Binding-site contacts:
Ligand atom N28 contacts residue GLU87 of chain 1.A at 2.7 Å (salt-bridge).
Ligand atom C21 contacts residue LEU65 of chain 1.A at 3.6 Å (hydrophobic).
Ligand atom N28 contacts residue THR81 of chain 1.A at 2.8 Å (h-bond).
Ligand atom C27 contacts residue GLU87 of chain 1.A at 3.4 Å.
Ligand atom C3 contacts residue GLN92 of chain 1.A at 3.8 Å.
Ligand atom C27 contacts residue LYS84 of chain 1.A at 3.4 Å.
Ligand atom C11 contacts residue TRP96 of chain 1.A at 3.7 Å (hydrophobic).
Ligand atom C5 contacts residue LEU80 of chain 1.A at 3.8 Å (hydrophobic).
Ligand atom C26 contacts residue THR81 of chain 1.A at 3.2 Å.
Ligand atom C2 contacts residue THR81 of chain 1.A at 3.4 Å.
Ligand atom C9 contacts residue TRP96 of chain 1.A at 3.7 Å (hydrophobic).
Ligand atom C6 contacts residue LEU80 of chain 1.A at 3.7 Å (hydrophobic).
Ligand atom C22 contacts residue LEU80 of chain 1.A at 3.4 Å (hydrophobic).
Ligand atom C11 contacts residue TYR97 of chain 1.A at 3.2 Å (hydrophobic).
Ligand atom C21 contacts residue GLY79 of chain 1.A at 3.7 Å.
Ligand atom C27 contacts residue ASP82 of chain 1.A at 3.5 Å.
Ligand atom C22 contacts residue LYS70 of chain 1.A at 3.8 Å.
Ligand atom C2 contacts residue GLU87 of chain 1.A at 3.1 Å.
Ligand atom O7 contacts residue LEU80 of chain 1.A at 3.5 Å.
Ligand atom C1 contacts residue GLN92 of chain 1.A at 3.8 Å.
Ligand atom C23 contacts residue LYS70 of chain 1.A at 3.7 Å.
Ligand atom N28 contacts residue ASP82 of chain 1.A at 2.9 Å (salt-bridge).
Ligand atom C35 contacts residue THR81 of chain 1.A at 3.6 Å.
Ligand atom C1 contacts residue TRP83 of chain 1.A at 3.3 Å (hydrophobic).
Ligand atom C2 contacts residue GLN92 of chain 1.A at 3.4 Å.
Ligand atom N4 contacts residue THR81 of chain 1.A at 3.8 Å.
Ligand atom C23 contacts residue GLY79 of chain 1.A at 3.8 Å.
Ligand atom O7 contacts residue THR81 of chain 1.A at 2.8 Å (h-bond).
Ligand atom C22 contacts residue GLY79 of chain 1.A at 3.5 Å.
Ligand atom C27 contacts residue THR81 of chain 1.A at 3.5 Å.
Ligand atom C36 contacts residue ASP82 of chain 1.A at 3.5 Å.
Ligand atom C1 contacts residue GLU87 of chain 1.A at 3.2 Å.
Ligand atom C23 contacts residue LEU80 of chain 1.A at 3.5 Å (hydrophobic).
Ligand atom C22 contacts residue VAL71 of chain 1.A at 3.4 Å (hydrophobic).
Ligand atom C3 contacts residue THR81 of chain 1.A at 3.3 Å.
Ligand atom C5 contacts residue TRP96 of chain 1.A at 3.5 Å (hydrophobic).
Ligand atom C25 contacts residue GLY79 of chain 1.A at 3.8 Å.
Ligand atom N4 contacts residue TRP96 of chain 1.A at 3.9 Å.
Ligand atom C1 contacts residue THR81 of chain 1.A at 3.6 Å.
Ligand atom C3 contacts residue LEU80 of chain 1.A at 3.8 Å (hydrophobic).

A protein and the small-molecule ligand that binds it are described below.
Small molecule (SMILES): C[C@@H]1CN(CC(=O)N2CC(C)(C)c3ncc(Cc4ccccc4)cc32)[C@@H](C(=O)N2CCOCC2)C[NH2+]1

Sequence of chain 1.A:
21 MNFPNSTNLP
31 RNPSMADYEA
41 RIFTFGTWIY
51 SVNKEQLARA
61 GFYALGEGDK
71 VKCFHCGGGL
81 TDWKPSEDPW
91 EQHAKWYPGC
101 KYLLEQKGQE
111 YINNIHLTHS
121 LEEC